Sequence of chain 1.A:
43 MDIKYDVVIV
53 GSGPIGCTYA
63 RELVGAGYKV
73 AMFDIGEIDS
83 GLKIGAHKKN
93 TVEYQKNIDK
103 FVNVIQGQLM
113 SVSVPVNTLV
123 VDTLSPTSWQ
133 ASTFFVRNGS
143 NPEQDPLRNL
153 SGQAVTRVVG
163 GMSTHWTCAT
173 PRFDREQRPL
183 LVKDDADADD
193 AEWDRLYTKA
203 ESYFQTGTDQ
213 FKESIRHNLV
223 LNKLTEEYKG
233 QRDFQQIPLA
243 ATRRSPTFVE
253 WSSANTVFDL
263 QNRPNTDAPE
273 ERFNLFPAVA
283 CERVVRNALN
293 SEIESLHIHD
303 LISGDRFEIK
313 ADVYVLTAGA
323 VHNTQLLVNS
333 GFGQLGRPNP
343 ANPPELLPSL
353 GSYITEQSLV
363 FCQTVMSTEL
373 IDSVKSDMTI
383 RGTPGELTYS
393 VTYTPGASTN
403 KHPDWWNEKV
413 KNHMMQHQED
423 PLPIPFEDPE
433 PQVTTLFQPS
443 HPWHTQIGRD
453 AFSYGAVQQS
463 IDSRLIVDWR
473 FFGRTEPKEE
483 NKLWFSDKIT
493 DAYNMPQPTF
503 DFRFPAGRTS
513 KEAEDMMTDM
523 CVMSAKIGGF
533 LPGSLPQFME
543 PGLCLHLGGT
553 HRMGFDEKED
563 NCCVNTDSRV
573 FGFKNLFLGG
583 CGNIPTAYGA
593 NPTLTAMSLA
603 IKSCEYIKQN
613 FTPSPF

Sequence of chain 2.A:
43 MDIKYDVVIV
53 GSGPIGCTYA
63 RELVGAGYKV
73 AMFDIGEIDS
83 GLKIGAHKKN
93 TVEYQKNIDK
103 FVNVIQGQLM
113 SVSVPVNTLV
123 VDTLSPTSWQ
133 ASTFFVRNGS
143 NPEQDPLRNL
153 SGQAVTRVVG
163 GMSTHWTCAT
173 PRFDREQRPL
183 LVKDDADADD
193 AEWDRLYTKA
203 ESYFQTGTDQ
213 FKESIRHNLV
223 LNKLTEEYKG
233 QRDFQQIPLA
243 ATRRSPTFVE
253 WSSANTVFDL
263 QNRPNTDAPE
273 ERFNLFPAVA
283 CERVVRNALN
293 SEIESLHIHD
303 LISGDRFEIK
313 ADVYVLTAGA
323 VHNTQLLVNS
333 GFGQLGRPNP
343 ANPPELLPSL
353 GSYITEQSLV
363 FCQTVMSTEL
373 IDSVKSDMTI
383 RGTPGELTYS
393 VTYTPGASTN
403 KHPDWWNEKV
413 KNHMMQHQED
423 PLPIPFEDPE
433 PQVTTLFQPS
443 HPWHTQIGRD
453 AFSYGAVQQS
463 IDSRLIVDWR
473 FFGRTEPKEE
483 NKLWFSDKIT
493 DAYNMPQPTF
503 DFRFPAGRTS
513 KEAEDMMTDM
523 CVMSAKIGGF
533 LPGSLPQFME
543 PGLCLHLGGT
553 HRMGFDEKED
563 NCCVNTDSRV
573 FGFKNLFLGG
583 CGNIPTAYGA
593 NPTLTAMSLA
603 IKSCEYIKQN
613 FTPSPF

Binding-site contacts:
Ligand atom C2 contacts residue LYS225 of chain 2.A at 4.3 Å.
Ligand atom C1 contacts residue LYS225 of chain 2.A at 3.9 Å.
Ligand atom F2 contacts residue LYS225 of chain 2.A at 3.4 Å.
Ligand atom F2 contacts residue LYS528 of chain 2.A at 3.8 Å.
Ligand atom O4 contacts residue LYS513 of chain 4.A at 2.7 Å (salt-bridge).
Ligand atom C6 contacts residue LYS513 of chain 4.A at 4.1 Å.
Ligand atom C6 contacts residue GLU516 of chain 4.A at 3.7 Å.
Ligand atom C3 contacts residue ALA527 of chain 2.A at 4.2 Å (hydrophobic).
Ligand atom C6 contacts residue THR129 of chain 1.A at 4.0 Å.
Ligand atom O5 contacts residue LYS513 of chain 4.A at 4.0 Å.
Ligand atom C3 contacts residue LYS528 of chain 2.A at 3.8 Å.
Ligand atom C4 contacts residue LYS513 of chain 4.A at 4.1 Å.
Ligand atom F2 contacts residue GLU229 of chain 2.A at 3.1 Å.
Ligand atom C1 contacts residue LYS513 of chain 4.A at 4.4 Å.
Ligand atom C5 contacts residue ALA527 of chain 2.A at 3.6 Å (hydrophobic).
Ligand atom O6 contacts residue GLU516 of chain 4.A at 3.9 Å.
Ligand atom C4 contacts residue ALA527 of chain 2.A at 4.1 Å (hydrophobic).
Ligand atom O1 contacts residue LYS225 of chain 2.A at 2.9 Å (salt-bridge).
Ligand atom O3 contacts residue LYS528 of chain 2.A at 3.1 Å (salt-bridge).
Ligand atom O5 contacts residue GLU371 of chain 2.A at 3.8 Å.
Ligand atom C1 contacts residue GLU371 of chain 2.A at 3.5 Å.
Ligand atom C6 contacts residue ASP517 of chain 4.A at 4.1 Å.
Ligand atom O4 contacts residue ASP517 of chain 4.A at 2.7 Å (salt-bridge).
Ligand atom C2 contacts residue LYS528 of chain 2.A at 4.4 Å.
Ligand atom C4 contacts residue ASP517 of chain 4.A at 3.3 Å.
Ligand atom O6 contacts residue THR129 of chain 1.A at 3.0 Å.
Ligand atom C6 contacts residue ALA527 of chain 2.A at 4.1 Å (hydrophobic).
Ligand atom C2 contacts residue GLU229 of chain 2.A at 4.4 Å.
Ligand atom O6 contacts residue ALA527 of chain 2.A at 4.2 Å.
Ligand atom C5 contacts residue ASP517 of chain 4.A at 4.2 Å.
Ligand atom O1 contacts residue GLU371 of chain 2.A at 2.5 Å (salt-bridge).

A protein and the small-molecule ligand that binds it are described below.
Small molecule (SMILES): OC[C@H]1O[C@@H](O)[C@H](F)[C@@H](O)[C@H]1O

Sequence of chain 4.A:
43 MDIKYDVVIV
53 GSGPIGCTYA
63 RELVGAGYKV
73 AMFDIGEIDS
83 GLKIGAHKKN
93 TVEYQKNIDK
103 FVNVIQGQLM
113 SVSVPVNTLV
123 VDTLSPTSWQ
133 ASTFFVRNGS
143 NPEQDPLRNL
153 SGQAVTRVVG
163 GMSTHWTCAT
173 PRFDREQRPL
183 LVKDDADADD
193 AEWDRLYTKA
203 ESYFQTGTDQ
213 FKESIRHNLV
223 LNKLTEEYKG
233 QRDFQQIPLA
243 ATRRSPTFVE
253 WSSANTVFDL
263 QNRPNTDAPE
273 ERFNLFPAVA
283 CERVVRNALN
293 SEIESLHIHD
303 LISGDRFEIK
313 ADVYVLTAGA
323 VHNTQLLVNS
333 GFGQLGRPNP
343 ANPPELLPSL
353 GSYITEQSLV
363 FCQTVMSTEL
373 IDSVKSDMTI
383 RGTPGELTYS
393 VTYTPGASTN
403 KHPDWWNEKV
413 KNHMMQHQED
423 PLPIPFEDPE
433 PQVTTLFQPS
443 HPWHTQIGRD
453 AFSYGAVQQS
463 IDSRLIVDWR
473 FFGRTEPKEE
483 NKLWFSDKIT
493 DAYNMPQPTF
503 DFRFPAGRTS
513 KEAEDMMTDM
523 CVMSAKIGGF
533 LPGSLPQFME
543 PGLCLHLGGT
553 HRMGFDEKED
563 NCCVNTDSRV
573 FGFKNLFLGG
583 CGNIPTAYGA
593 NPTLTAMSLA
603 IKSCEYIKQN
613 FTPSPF